Sequence of chain 1.B:
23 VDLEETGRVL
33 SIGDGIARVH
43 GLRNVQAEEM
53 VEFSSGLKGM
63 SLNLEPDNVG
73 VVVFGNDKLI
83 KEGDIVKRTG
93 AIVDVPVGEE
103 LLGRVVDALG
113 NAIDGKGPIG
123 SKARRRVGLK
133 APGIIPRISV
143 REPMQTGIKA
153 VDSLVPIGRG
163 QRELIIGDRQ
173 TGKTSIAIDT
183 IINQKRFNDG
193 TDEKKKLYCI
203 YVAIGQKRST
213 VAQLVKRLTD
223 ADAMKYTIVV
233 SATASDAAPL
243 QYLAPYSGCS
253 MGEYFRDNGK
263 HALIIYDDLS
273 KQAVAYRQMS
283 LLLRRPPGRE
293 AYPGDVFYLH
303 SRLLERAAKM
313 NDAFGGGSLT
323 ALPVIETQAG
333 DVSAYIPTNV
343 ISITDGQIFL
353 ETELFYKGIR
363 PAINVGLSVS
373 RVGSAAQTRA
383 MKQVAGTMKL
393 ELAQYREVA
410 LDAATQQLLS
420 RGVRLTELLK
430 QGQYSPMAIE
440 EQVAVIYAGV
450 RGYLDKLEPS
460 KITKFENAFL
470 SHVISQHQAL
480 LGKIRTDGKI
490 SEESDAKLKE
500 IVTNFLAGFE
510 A

The small molecule below binds the protein below.
Small molecule (SMILES): Nc1ncnc2c1ncn2[C@@H]1O[C@H](CO[P](=O)(O)O[P](=O)(O)NP(=O)(O)O)[C@@H](O)[C@H]1O

Binding-site contacts:
Ligand atom C4 contacts residue GLN432 of chain 1.B at 3.2 Å.
Ligand atom O1B contacts residue LYS175 of chain 1.B at 2.9 Å (salt-bridge).
Ligand atom O2B contacts residue LYS175 of chain 1.B at 3.3 Å (salt-bridge).
Ligand atom O1G contacts residue GLN172 of chain 1.B at 2.9 Å (h-bond).
Ligand atom PA contacts residue GLY174 of chain 1.B at 3.6 Å.
Ligand atom C6 contacts residue GLN432 of chain 1.B at 3.6 Å.
Ligand atom C8 contacts residue GLN432 of chain 1.B at 3.6 Å.
Ligand atom C5 contacts residue GLN432 of chain 1.B at 3.4 Å.
Ligand atom O2G contacts residue MG1 of chain 1.M at 2.2 Å.
Ligand atom N3B contacts residue MG1 of chain 1.M at 3.4 Å.
Ligand atom C2' contacts residue GLN432 of chain 1.B at 3.4 Å.
Ligand atom O3A contacts residue GLY174 of chain 1.B at 2.8 Å (h-bond).
Ligand atom PB contacts residue LYS175 of chain 1.B at 3.4 Å.
Ligand atom N9 contacts residue GLN432 of chain 1.B at 3.3 Å (h-bond).
Ligand atom O3G contacts residue GLN172 of chain 1.B at 2.9 Å (h-bond).
Ligand atom O3A contacts residue LYS175 of chain 1.B at 3.2 Å (salt-bridge).
Ligand atom O5' contacts residue GLY174 of chain 1.B at 3.5 Å.
Ligand atom O2A contacts residue SER177 of chain 1.B at 2.5 Å (h-bond).
Ligand atom N3 contacts residue ARG362 of chain 1.B at 3.6 Å (salt-bridge).
Ligand atom O1B contacts residue THR173 of chain 1.B at 3.0 Å (h-bond).
Ligand atom O2B contacts residue MG1 of chain 1.M at 2.2 Å.
Ligand atom PG contacts residue MG1 of chain 1.M at 3.3 Å.
Ligand atom O2A contacts residue GLY174 of chain 1.B at 3.4 Å.
Ligand atom N3B contacts residue GLN172 of chain 1.B at 3.2 Å (h-bond).
Ligand atom O2B contacts residue THR176 of chain 1.B at 2.8 Å (h-bond).
Ligand atom PB contacts residue MG1 of chain 1.M at 3.3 Å.
Ligand atom O2' contacts residue GLN432 of chain 1.B at 2.9 Å (h-bond).
Ligand atom N3 contacts residue GLN432 of chain 1.B at 3.5 Å (h-bond).
Ligand atom C8 contacts residue SER177 of chain 1.B at 3.3 Å.
Ligand atom O2A contacts residue THR176 of chain 1.B at 3.6 Å (h-bond).
Ligand atom O3G contacts residue ARG171 of chain 1.B at 3.4 Å.
Ligand atom O1B contacts residue GLY174 of chain 1.B at 3.3 Å (h-bond).
Ligand atom O1B contacts residue GLN172 of chain 1.B at 3.3 Å (h-bond).
Ligand atom N7 contacts residue GLN432 of chain 1.B at 3.6 Å.
Ligand atom C4' contacts residue GLN172 of chain 1.B at 3.5 Å.
Ligand atom C5' contacts residue GLN172 of chain 1.B at 3.4 Å.
Ligand atom N7 contacts residue SER177 of chain 1.B at 3.6 Å.
Ligand atom O4' contacts residue PHE357 of chain 1.B at 3.2 Å.
Ligand atom O1G contacts residue ARG360 of chain 1.E at 3.5 Å (salt-bridge).
Ligand atom N6 contacts residue GLN430 of chain 1.B at 2.8 Å (h-bond).

Sequence of chain 1.E:
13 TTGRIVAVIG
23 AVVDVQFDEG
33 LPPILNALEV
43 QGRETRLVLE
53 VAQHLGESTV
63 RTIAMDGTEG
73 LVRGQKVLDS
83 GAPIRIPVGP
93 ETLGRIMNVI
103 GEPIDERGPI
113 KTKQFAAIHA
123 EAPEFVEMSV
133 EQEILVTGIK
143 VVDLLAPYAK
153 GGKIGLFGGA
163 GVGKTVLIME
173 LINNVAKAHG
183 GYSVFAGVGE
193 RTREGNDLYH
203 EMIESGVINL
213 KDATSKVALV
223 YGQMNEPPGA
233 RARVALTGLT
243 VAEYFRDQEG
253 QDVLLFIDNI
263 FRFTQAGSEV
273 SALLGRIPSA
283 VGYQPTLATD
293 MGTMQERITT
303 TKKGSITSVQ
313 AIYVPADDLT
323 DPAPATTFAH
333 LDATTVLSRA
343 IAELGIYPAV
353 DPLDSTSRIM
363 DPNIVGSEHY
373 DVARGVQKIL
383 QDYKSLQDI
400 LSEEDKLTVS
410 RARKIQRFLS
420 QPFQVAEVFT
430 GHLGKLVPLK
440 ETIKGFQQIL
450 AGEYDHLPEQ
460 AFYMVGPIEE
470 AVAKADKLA